Sequence of chain 1.C:
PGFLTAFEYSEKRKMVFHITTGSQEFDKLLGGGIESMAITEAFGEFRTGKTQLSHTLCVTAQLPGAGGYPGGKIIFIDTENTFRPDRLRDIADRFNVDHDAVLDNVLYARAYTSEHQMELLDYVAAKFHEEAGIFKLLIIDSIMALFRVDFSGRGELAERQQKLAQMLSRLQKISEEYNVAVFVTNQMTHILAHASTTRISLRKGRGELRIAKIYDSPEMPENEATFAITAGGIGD

Binding-site contacts:
Ligand atom CB contacts residue ASP101 of chain 1.C at 3.6 Å.
Ligand atom CG contacts residue GLY75 of chain 1.C at 4.0 Å.
Ligand atom CE2 contacts residue PRO73 of chain 1.C at 3.7 Å (hydrophobic).
Ligand atom CB contacts residue ALA104 of chain 1.C at 3.5 Å (hydrophobic).
Ligand atom CB contacts residue PRO67 of chain 1.C at 3.9 Å (hydrophobic).
Ligand atom CZ contacts residue GLY75 of chain 1.C at 3.8 Å.
Ligand atom CD1 contacts residue GLY75 of chain 1.C at 3.8 Å.
Ligand atom CB contacts residue GLU134 of chain 1.C at 3.0 Å.
Ligand atom CE2 contacts residue GLN65 of chain 1.C at 3.2 Å.
Ligand atom CZ contacts residue ASN108 of chain 1.C at 3.7 Å.
Ligand atom C contacts residue ASN99 of chain 1.C at 3.3 Å.
Ligand atom CE1 contacts residue ASN108 of chain 1.C at 3.2 Å.
Ligand atom N contacts residue GLU134 of chain 1.C at 4.0 Å.
Ligand atom CZ contacts residue GLN65 of chain 1.C at 3.3 Å.
Ligand atom CD contacts residue ASP101 of chain 1.C at 4.1 Å.
Ligand atom O contacts residue VAL100 of chain 1.C at 3.9 Å.
Ligand atom CG contacts residue VAL105 of chain 1.C at 3.7 Å (hydrophobic).
Ligand atom CG contacts residue GLY74 of chain 1.C at 3.6 Å.
Ligand atom CD2 contacts residue GLY75 of chain 1.C at 3.9 Å.
Ligand atom O contacts residue ASN99 of chain 1.C at 3.1 Å.
Ligand atom CA contacts residue GLU134 of chain 1.C at 4.0 Å.
Ligand atom CE2 contacts residue GLY74 of chain 1.C at 3.5 Å.
Ligand atom O contacts residue ASN108 of chain 1.C at 3.9 Å.
Ligand atom CG contacts residue PRO67 of chain 1.C at 4.1 Å (hydrophobic).
Ligand atom O contacts residue VAL100 of chain 1.C at 3.1 Å.
Ligand atom N contacts residue ASP101 of chain 1.C at 3.9 Å.
Ligand atom CD contacts residue GLN65 of chain 1.C at 3.7 Å.
Ligand atom CZ contacts residue GLY74 of chain 1.C at 4.1 Å.
Ligand atom CG contacts residue GLN65 of chain 1.C at 3.8 Å.
Ligand atom CB contacts residue GLY74 of chain 1.C at 4.0 Å.
Ligand atom CD2 contacts residue GLY74 of chain 1.C at 3.3 Å.
Ligand atom N contacts residue ASN99 of chain 1.C at 3.9 Å.
Ligand atom CD2 contacts residue PRO73 of chain 1.C at 3.5 Å (hydrophobic).
Ligand atom CG contacts residue GLU134 of chain 1.C at 3.1 Å.
Ligand atom C contacts residue VAL100 of chain 1.C at 3.9 Å (hydrophobic).
Ligand atom CE1 contacts residue GLY75 of chain 1.C at 3.8 Å.
Ligand atom CB contacts residue VAL105 of chain 1.C at 3.9 Å (hydrophobic).
Ligand atom CE2 contacts residue GLY75 of chain 1.C at 3.7 Å.
Ligand atom CB contacts residue GLN65 of chain 1.C at 4.1 Å.
Ligand atom CA contacts residue ALA104 of chain 1.C at 4.0 Å (hydrophobic).

This small molecule binds to this protein.
Small molecule (SMILES): CC(C)[C@H](NC(=O)[C@@H](N)CCCCN)C(=O)N[C@@H](Cc1ccccc1)C(=O)N[C@H](C(=O)N1CCC[C@H]1C(=O)N1CCC[C@H]1C(=O)N[C@@H](Cc1ccccc1)C(=O)N[C@@H](CCCCN)C(=O)N[C@H](C=O)[C@@H](C)O)C(C)C